Sequence of chain 1.A:
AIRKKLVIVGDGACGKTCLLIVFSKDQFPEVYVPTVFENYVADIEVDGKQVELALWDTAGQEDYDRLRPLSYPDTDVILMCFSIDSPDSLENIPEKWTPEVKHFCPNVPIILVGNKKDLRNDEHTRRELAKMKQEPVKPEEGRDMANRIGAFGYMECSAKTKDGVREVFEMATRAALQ

Binding-site contacts:
Ligand atom O1 contacts residue ARG169 of chain 1.A at 4.3 Å.
Ligand atom C5 contacts residue GLU173 of chain 1.A at 3.9 Å.
Ligand atom O2 contacts residue ASP46 of chain 1.A at 3.9 Å.
Ligand atom O1 contacts residue GLU173 of chain 1.A at 3.9 Å.
Ligand atom O2 contacts residue ILE47 of chain 1.A at 3.3 Å.
Ligand atom C6 contacts residue GLU173 of chain 1.A at 4.3 Å.
Ligand atom N1 contacts residue GLU173 of chain 1.A at 2.7 Å (salt-bridge).
Ligand atom S contacts residue ILE47 of chain 1.A at 4.4 Å.
Ligand atom O2 contacts residue GLU48 of chain 1.A at 2.9 Å (salt-bridge).
Ligand atom C4 contacts residue GLU48 of chain 1.A at 3.9 Å.
Ligand atom S contacts residue GLU48 of chain 1.A at 3.7 Å.
Ligand atom N1 contacts residue ILE47 of chain 1.A at 3.8 Å.
Ligand atom S contacts residue GLU173 of chain 1.A at 3.6 Å.
Ligand atom C6 contacts residue ARG169 of chain 1.A at 4.1 Å.
Ligand atom C5 contacts residue GLU48 of chain 1.A at 4.3 Å.
Ligand atom N1 contacts residue GLU48 of chain 1.A at 2.8 Å (salt-bridge).

This small molecule binds to this protein.
Small molecule (SMILES): CNC(=O)c1ccc(S(N)(=O)=O)cc1